Sequence of chain 1.A:
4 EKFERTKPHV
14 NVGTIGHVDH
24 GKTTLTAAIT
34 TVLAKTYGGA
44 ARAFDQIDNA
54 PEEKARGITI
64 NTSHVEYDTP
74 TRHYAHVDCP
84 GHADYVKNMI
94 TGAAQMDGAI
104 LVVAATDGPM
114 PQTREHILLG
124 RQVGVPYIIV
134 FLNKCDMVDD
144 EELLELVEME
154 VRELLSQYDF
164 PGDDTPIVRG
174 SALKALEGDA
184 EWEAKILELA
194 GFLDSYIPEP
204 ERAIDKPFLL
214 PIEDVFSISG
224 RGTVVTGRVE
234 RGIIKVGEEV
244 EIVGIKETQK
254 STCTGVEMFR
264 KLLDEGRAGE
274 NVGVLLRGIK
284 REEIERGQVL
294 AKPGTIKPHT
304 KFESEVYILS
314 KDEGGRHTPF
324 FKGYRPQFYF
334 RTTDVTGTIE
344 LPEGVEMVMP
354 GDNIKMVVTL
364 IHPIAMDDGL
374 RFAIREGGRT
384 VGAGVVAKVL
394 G

Binding-site contacts:
Ligand atom C53 contacts residue THR229 of chain 1.A at 3.7 Å.
Ligand atom SG contacts residue PHE262 of chain 1.A at 3.6 Å.
Ligand atom CA contacts residue GLU260 of chain 1.A at 3.4 Å.
Ligand atom SG contacts residue GLY276 of chain 1.A at 3.2 Å (h-bond).
Ligand atom C contacts residue PHE262 of chain 1.A at 3.5 Å (hydrophobic).
Ligand atom N contacts residue GLU260 of chain 1.A at 3.6 Å (salt-bridge).
Ligand atom N contacts residue PHE262 of chain 1.A at 3.6 Å.
Ligand atom CA contacts residue PHE262 of chain 1.A at 3.4 Å (hydrophobic).
Ligand atom O contacts residue PHE262 of chain 1.A at 3.7 Å.
Ligand atom OD1 contacts residue PHE262 of chain 1.A at 2.8 Å (h-bond).
Ligand atom SG contacts residue GLU260 of chain 1.A at 3.6 Å.
Ligand atom C contacts residue LEU278 of chain 1.A at 3.7 Å (hydrophobic).
Ligand atom CD contacts residue PHE262 of chain 1.A at 3.7 Å (hydrophobic).
Ligand atom N contacts residue LEU265 of chain 1.A at 3.7 Å.
Ligand atom C contacts residue PHE262 of chain 1.A at 3.3 Å (hydrophobic).
Ligand atom CB contacts residue PHE262 of chain 1.A at 3.6 Å (hydrophobic).
Ligand atom CB contacts residue GLU260 of chain 1.A at 3.3 Å.
Ligand atom CB contacts residue GLY276 of chain 1.A at 3.2 Å.
Ligand atom O9 contacts residue ASN274 of chain 1.A at 3.5 Å (h-bond).
Ligand atom CB contacts residue LEU278 of chain 1.A at 3.5 Å (hydrophobic).
Ligand atom N contacts residue GLU260 of chain 1.A at 3.5 Å (salt-bridge).
Ligand atom O9 contacts residue GLU216 of chain 1.A at 3.4 Å (salt-bridge).
Ligand atom C contacts residue GLU260 of chain 1.A at 3.5 Å.
Ligand atom O contacts residue LEU278 of chain 1.A at 3.1 Å.
Ligand atom O contacts residue GLY258 of chain 1.A at 3.4 Å.
Ligand atom CB contacts residue GLU260 of chain 1.A at 3.3 Å.
Ligand atom C53 contacts residue GLU216 of chain 1.A at 3.4 Å.
Ligand atom C contacts residue ARG263 of chain 1.A at 3.7 Å.
Ligand atom O contacts residue ASN274 of chain 1.A at 3.5 Å (h-bond).
Ligand atom N contacts residue ARG263 of chain 1.A at 3.4 Å.
Ligand atom N contacts residue PHE262 of chain 1.A at 3.5 Å.
Ligand atom CB contacts residue ARG263 of chain 1.A at 3.6 Å.
Ligand atom CB contacts residue GLY258 of chain 1.A at 3.7 Å.
Ligand atom CA contacts residue GLU260 of chain 1.A at 3.4 Å.
Ligand atom C contacts residue GLU260 of chain 1.A at 3.4 Å.
Ligand atom SG contacts residue VAL275 of chain 1.A at 3.3 Å.
Ligand atom CB contacts residue VAL275 of chain 1.A at 3.7 Å (hydrophobic).
Ligand atom ND2 contacts residue ASN274 of chain 1.A at 3.0 Å (h-bond).
Ligand atom CB contacts residue GLU260 of chain 1.A at 3.3 Å.
Ligand atom C21 contacts residue GLU216 of chain 1.A at 3.7 Å.

This small molecule binds to this protein.
Small molecule (SMILES): Cc1sc2nc1C(=O)N[C@@H]([C@H](O)c1ccccc1)c1nc(cs1)C(=O)N[C@@H](Cc1ccc(O)cc1)C(=O)N1C[C@H](O)[C@H](C)[C@H]1c1nc(cs1)-c1nc(cs1)-c1nc(-c3nc(C(N)=O)cs3)ccc1-c1nc(cs1)C(=O)N[C@H]2CC(N)=O